This protein binds this small molecule.
Small molecule (SMILES): O=C(O)Cc1c[nH]c2ccccc12

Sequence of chain 1.B:
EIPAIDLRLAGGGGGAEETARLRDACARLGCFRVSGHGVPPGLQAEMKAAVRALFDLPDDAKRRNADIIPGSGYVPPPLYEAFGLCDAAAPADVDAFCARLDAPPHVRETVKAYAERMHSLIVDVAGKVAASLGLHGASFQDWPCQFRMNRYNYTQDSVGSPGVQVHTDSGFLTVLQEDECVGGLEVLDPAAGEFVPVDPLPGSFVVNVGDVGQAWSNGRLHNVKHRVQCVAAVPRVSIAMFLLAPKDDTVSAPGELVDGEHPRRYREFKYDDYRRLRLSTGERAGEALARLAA

Binding-site contacts:
Ligand atom N contacts residue GOL1 of chain 1.I at 3.6 Å.
Ligand atom C8 contacts residue SER176 of chain 1.B at 3.2 Å.
Ligand atom O2 contacts residue ARG154 of chain 1.B at 3.5 Å (salt-bridge).
Ligand atom C1 contacts residue ARG290 of chain 1.B at 4.0 Å.
Ligand atom C5 contacts residue ARG284 of chain 1.B at 3.0 Å.
Ligand atom C18 contacts residue ARG281 of chain 1.B at 3.9 Å.
Ligand atom C18 contacts residue GOL1 of chain 1.I at 3.8 Å.
Ligand atom C2 contacts residue ARG290 of chain 1.B at 3.5 Å.
Ligand atom C8 contacts residue TYR277 of chain 1.B at 4.4 Å (hydrophobic).
Ligand atom C18 contacts residue ARG154 of chain 1.B at 3.8 Å.
Ligand atom C7 contacts residue GOL1 of chain 1.I at 4.3 Å.
Ligand atom O2 contacts residue ARG281 of chain 1.B at 4.1 Å.
Ligand atom C8 contacts residue ARG281 of chain 1.B at 3.4 Å.
Ligand atom C contacts residue SER176 of chain 1.B at 4.4 Å.
Ligand atom C17 contacts residue ARG281 of chain 1.B at 2.9 Å.
Ligand atom N contacts residue SER176 of chain 1.B at 3.1 Å (h-bond).
Ligand atom C contacts residue ARG284 of chain 1.B at 3.5 Å.
Ligand atom C contacts residue ARG290 of chain 1.B at 3.8 Å.
Ligand atom C4 contacts residue ARG290 of chain 1.B at 1.9 Å.
Ligand atom O3 contacts residue ARG154 of chain 1.B at 3.2 Å (salt-bridge).
Ligand atom O3 contacts residue GOL1 of chain 1.I at 2.7 Å (h-bond).
Ligand atom N contacts residue ARG284 of chain 1.B at 3.4 Å (salt-bridge).
Ligand atom N contacts residue ARG281 of chain 1.B at 4.2 Å.
Ligand atom C7 contacts residue ARG281 of chain 1.B at 3.7 Å.
Ligand atom C4 contacts residue ARG284 of chain 1.B at 3.7 Å.
Ligand atom C5 contacts residue ARG290 of chain 1.B at 2.8 Å.
Ligand atom C3 contacts residue ARG290 of chain 1.B at 2.4 Å.
Ligand atom C contacts residue GOL1 of chain 1.I at 4.2 Å.
Ligand atom C8 contacts residue GOL1 of chain 1.I at 3.8 Å.